This small molecule binds to this protein.
Small molecule (SMILES): CC(=O)C(=O)O

Sequence of chain 1.C:
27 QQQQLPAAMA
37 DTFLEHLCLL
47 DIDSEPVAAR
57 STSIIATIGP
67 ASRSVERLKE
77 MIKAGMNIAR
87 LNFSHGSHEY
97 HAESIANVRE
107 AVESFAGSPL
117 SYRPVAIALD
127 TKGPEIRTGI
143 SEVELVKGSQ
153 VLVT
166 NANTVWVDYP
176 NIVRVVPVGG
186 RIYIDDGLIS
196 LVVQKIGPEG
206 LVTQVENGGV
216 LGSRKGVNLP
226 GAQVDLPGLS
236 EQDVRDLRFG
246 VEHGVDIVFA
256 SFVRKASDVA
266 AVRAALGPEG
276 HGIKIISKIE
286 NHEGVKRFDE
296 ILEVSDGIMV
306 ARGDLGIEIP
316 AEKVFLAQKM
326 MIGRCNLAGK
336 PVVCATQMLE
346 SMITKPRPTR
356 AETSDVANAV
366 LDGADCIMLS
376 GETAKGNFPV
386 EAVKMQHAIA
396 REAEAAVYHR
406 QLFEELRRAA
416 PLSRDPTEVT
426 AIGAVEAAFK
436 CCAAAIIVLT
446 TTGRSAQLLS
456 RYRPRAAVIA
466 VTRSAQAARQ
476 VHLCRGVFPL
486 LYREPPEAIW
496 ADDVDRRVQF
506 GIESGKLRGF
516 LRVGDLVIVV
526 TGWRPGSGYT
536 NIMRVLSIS

Binding-site contacts:
Ligand atom OXT contacts residue GLY308 of chain 1.C at 3.6 Å.
Ligand atom O3 contacts residue ASP309 of chain 1.C at 4.1 Å.
Ligand atom CB contacts residue MN1 of chain 1.P at 4.3 Å.
Ligand atom CA contacts residue GLU285 of chain 1.C at 4.2 Å.
Ligand atom OXT contacts residue ALA306 of chain 1.C at 3.9 Å.
Ligand atom C contacts residue GLY308 of chain 1.C at 3.9 Å.
Ligand atom CA contacts residue ALA306 of chain 1.C at 4.1 Å (hydrophobic).
Ligand atom CA contacts residue MN1 of chain 1.P at 2.9 Å.
Ligand atom O3 contacts residue GLU285 of chain 1.C at 3.7 Å.
Ligand atom OXT contacts residue MN1 of chain 1.P at 2.3 Å.
Ligand atom C contacts residue ASP309 of chain 1.C at 3.8 Å.
Ligand atom O contacts residue GLY308 of chain 1.C at 3.0 Å (h-bond).
Ligand atom O3 contacts residue LYS283 of chain 1.C at 2.9 Å (salt-bridge).
Ligand atom O contacts residue ASP309 of chain 1.C at 3.9 Å.
Ligand atom CA contacts residue LYS283 of chain 1.C at 3.8 Å.
Ligand atom CB contacts residue MET373 of chain 1.C at 3.8 Å (hydrophobic).
Ligand atom O contacts residue ALA306 of chain 1.C at 3.4 Å.
Ligand atom C contacts residue GLU285 of chain 1.C at 3.9 Å.
Ligand atom O3 contacts residue MN1 of chain 1.P at 2.2 Å.
Ligand atom C contacts residue MN1 of chain 1.P at 2.9 Å.
Ligand atom O contacts residue ARG307 of chain 1.C at 3.6 Å (salt-bridge).
Ligand atom OXT contacts residue GLU285 of chain 1.C at 3.2 Å (salt-bridge).
Ligand atom C contacts residue THR341 of chain 1.C at 3.5 Å.
Ligand atom CB contacts residue LYS283 of chain 1.C at 4.1 Å.
Ligand atom C contacts residue ALA306 of chain 1.C at 3.6 Å (hydrophobic).
Ligand atom CA contacts residue ARG86 of chain 1.C at 4.5 Å.
Ligand atom OXT contacts residue ASP309 of chain 1.C at 2.8 Å (salt-bridge).
Ligand atom CB contacts residue THR341 of chain 1.C at 3.5 Å.
Ligand atom O contacts residue MN1 of chain 1.P at 4.2 Å.
Ligand atom CB contacts residue ARG86 of chain 1.C at 3.5 Å.
Ligand atom O contacts residue THR341 of chain 1.C at 2.5 Å (h-bond).
Ligand atom CA contacts residue THR341 of chain 1.C at 4.0 Å.
Ligand atom O3 contacts residue ARG86 of chain 1.C at 4.3 Å.